Binding-site contacts:
Ligand atom O6 contacts residue LYS136 of chain 1.B at 3.4 Å.
Ligand atom O1B contacts residue LYS23 of chain 1.B at 2.5 Å (salt-bridge).
Ligand atom PB contacts residue MG1 of chain 1.F at 3.3 Å.
Ligand atom O3B contacts residue MG1 of chain 1.F at 3.4 Å.
Ligand atom N7 contacts residue ALA204 of chain 1.B at 3.4 Å.
Ligand atom O6 contacts residue ALA204 of chain 1.B at 2.8 Å (h-bond).
Ligand atom PG contacts residue MG1 of chain 1.F at 3.2 Å.
Ligand atom O2G contacts residue LYS23 of chain 1.B at 2.6 Å (salt-bridge).
Ligand atom C2 contacts residue ASP138 of chain 1.B at 3.5 Å.
Ligand atom O2B contacts residue THR24 of chain 1.B at 2.8 Å (h-bond).
Ligand atom O2G contacts residue ARG20 of chain 1.B at 3.2 Å (salt-bridge).
Ligand atom O6 contacts residue ASP138 of chain 1.B at 3.5 Å (salt-bridge).
Ligand atom O2B contacts residue MG1 of chain 1.F at 2.2 Å.
Ligand atom O2' contacts residue HIS205 of chain 1.B at 3.5 Å (h-bond).
Ligand atom O2G contacts residue VAL19 of chain 1.B at 3.3 Å.
Ligand atom N2 contacts residue ASP138 of chain 1.B at 2.8 Å (salt-bridge).
Ligand atom C4 contacts residue HIS205 of chain 1.B at 3.2 Å.
Ligand atom O3B contacts residue ARG20 of chain 1.B at 3.1 Å (salt-bridge).
Ligand atom O2A contacts residue GLN36 of chain 1.B at 3.4 Å.
Ligand atom O6 contacts residue ASN135 of chain 1.B at 3.5 Å (h-bond).
Ligand atom C6 contacts residue LYS136 of chain 1.B at 3.4 Å.
Ligand atom N3 contacts residue HIS205 of chain 1.B at 3.1 Å.
Ligand atom O3A contacts residue GLY22 of chain 1.B at 3.0 Å (h-bond).
Ligand atom O3A contacts residue ARG20 of chain 1.B at 3.5 Å.
Ligand atom PB contacts residue LYS23 of chain 1.B at 3.5 Å.
Ligand atom C2 contacts residue HIS205 of chain 1.B at 3.4 Å.
Ligand atom C6 contacts residue ASP138 of chain 1.B at 3.5 Å.
Ligand atom O1B contacts residue THR21 of chain 1.B at 3.1 Å (h-bond).
Ligand atom S1G contacts residue THR44 of chain 1.B at 3.5 Å (h-bond).
Ligand atom O1B contacts residue ARG20 of chain 1.B at 3.5 Å (salt-bridge).
Ligand atom O1A contacts residue LYS25 of chain 1.B at 2.8 Å (salt-bridge).
Ligand atom O3G contacts residue THR44 of chain 1.B at 2.8 Å (h-bond).
Ligand atom N2 contacts residue ARG139 of chain 1.B at 3.3 Å.
Ligand atom O2G contacts residue GLY84 of chain 1.B at 3.2 Å (h-bond).
Ligand atom O1B contacts residue GLY22 of chain 1.B at 3.1 Å (h-bond).
Ligand atom O2B contacts residue LYS23 of chain 1.B at 3.4 Å (salt-bridge).
Ligand atom C5 contacts residue LYS136 of chain 1.B at 3.5 Å.
Ligand atom O3G contacts residue MG1 of chain 1.F at 1.9 Å.
Ligand atom N7 contacts residue ASN135 of chain 1.B at 3.4 Å (h-bond).
Ligand atom N1 contacts residue ASP138 of chain 1.B at 2.7 Å (salt-bridge).

A protein and the small-molecule ligand that binds it are described below.
Small molecule (SMILES): Nc1nc2c(ncn2[C@@H]2O[C@H](CO[P](=O)(O)O[P](=O)(O)OP(O)(O)=S)[C@@H](O)[C@H]2O)c(=O)[nH]1

Sequence of chain 1.B:
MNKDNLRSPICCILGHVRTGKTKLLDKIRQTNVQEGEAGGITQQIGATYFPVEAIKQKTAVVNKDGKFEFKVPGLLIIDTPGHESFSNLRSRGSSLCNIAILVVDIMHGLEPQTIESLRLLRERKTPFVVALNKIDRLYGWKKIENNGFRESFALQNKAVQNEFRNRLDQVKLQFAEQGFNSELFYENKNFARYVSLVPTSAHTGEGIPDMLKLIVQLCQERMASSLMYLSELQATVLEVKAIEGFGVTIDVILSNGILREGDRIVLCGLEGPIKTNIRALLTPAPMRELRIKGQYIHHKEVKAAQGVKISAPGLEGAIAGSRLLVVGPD